Binding-site contacts:
Ligand atom O1 contacts residue ASN239 of chain 1.A at 3.1 Å (h-bond).
Ligand atom C3 contacts residue NAG1 of chain 1.R at 3.2 Å.
Ligand atom C6 contacts residue ASN239 of chain 1.A at 3.2 Å.
Ligand atom N2 contacts residue NAG1 of chain 1.R at 3.9 Å.
Ligand atom C4 contacts residue NAG1 of chain 1.R at 4.0 Å.
Ligand atom O3 contacts residue NAG1 of chain 1.R at 2.9 Å (h-bond).
Ligand atom O5 contacts residue ASN239 of chain 1.A at 2.8 Å (h-bond).
Ligand atom C1 contacts residue ASN239 of chain 1.A at 3.1 Å.
Ligand atom C5 contacts residue ASN239 of chain 1.A at 3.7 Å.
Ligand atom C2 contacts residue NAG1 of chain 1.R at 4.3 Å.
Ligand atom C7 contacts residue NAG1 of chain 1.R at 4.5 Å.
Ligand atom O6 contacts residue ASN239 of chain 1.A at 4.1 Å.
Ligand atom O4 contacts residue NAG1 of chain 1.R at 3.6 Å.

Sequence of chain 1.A:
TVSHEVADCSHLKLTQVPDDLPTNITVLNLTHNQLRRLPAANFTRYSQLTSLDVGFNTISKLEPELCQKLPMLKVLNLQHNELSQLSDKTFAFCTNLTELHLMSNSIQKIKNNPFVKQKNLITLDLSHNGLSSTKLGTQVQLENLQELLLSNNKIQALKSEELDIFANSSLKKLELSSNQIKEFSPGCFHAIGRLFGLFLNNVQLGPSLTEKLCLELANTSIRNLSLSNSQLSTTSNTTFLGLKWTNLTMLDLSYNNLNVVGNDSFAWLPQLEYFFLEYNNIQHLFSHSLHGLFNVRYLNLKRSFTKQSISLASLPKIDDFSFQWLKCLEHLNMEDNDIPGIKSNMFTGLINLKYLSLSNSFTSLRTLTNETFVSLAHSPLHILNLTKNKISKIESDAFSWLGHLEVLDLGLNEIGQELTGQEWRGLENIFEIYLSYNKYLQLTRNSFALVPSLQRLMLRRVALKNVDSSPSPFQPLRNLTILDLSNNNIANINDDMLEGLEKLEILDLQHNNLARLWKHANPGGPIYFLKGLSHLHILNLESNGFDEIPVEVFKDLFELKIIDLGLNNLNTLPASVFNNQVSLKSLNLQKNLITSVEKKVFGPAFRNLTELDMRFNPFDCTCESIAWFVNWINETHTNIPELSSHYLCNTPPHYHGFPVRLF

The protein below binds the small molecule below.
Small molecule (SMILES): CC(=O)N[C@@H]1[C@@H](O)[C@H](O)[C@@H](CO)O[C@H]1O